Binding-site contacts:
Ligand atom O13 contacts residue 6J11 of chain 2.E at 0.5 Å (h-bond).
Ligand atom C07 contacts residue 6J11 of chain 2.E at 0.2 Å.
Ligand atom C04 contacts residue THR119 of chain 1.B at 3.6 Å.
Ligand atom O10 contacts residue LEU110 of chain 1.B at 3.2 Å.
Ligand atom N12 contacts residue SER117 of chain 1.B at 3.3 Å (h-bond).
Ligand atom N08 contacts residue SER117 of chain 2.B at 3.1 Å (h-bond).
Ligand atom N12 contacts residue 6J11 of chain 2.E at 0.3 Å (h-bond).
Ligand atom O11 contacts residue LEU110 of chain 1.B at 3.7 Å.
Ligand atom O13 contacts residue ALA108 of chain 1.B at 3.1 Å (h-bond).
Ligand atom N08 contacts residue 6J11 of chain 2.E at 0.3 Å (h-bond).
Ligand atom O09 contacts residue 6J11 of chain 2.E at 0.5 Å (h-bond).
Ligand atom O13 contacts residue SER117 of chain 1.B at 3.7 Å.
Ligand atom O10 contacts residue THR119 of chain 2.B at 2.5 Å (h-bond).
Ligand atom C06 contacts residue 6J11 of chain 2.E at 0.1 Å.
Ligand atom O10 contacts residue SER117 of chain 2.B at 2.9 Å (h-bond).
Ligand atom C06 contacts residue THR119 of chain 2.B at 3.6 Å.
Ligand atom C05 contacts residue 6J11 of chain 2.E at 0.1 Å.
Ligand atom O09 contacts residue SER117 of chain 2.B at 3.3 Å (h-bond).
Ligand atom O09 contacts residue ALA108 of chain 2.B at 3.3 Å (h-bond).
Ligand atom N08 contacts residue THR119 of chain 2.B at 2.7 Å (h-bond).
Ligand atom O09 contacts residue THR118 of chain 2.B at 3.4 Å.
Ligand atom C04 contacts residue 6J11 of chain 2.E at 0.1 Å.
Ligand atom O11 contacts residue 6J11 of chain 2.E at 0.1 Å (h-bond).
Ligand atom O14 contacts residue THR118 of chain 1.B at 3.5 Å (h-bond).
Ligand atom O11 contacts residue SER117 of chain 2.B at 3.2 Å (h-bond).
Ligand atom O13 contacts residue THR119 of chain 1.B at 2.9 Å (h-bond).
Ligand atom C02 contacts residue 6J11 of chain 2.E at 0.2 Å.
Ligand atom O11 contacts residue LEU110 of chain 2.B at 3.8 Å.
Ligand atom N12 contacts residue THR119 of chain 1.B at 2.7 Å (h-bond).
Ligand atom O13 contacts residue THR118 of chain 1.B at 3.5 Å.
Ligand atom O11 contacts residue SER117 of chain 1.B at 3.1 Å (h-bond).
Ligand atom O09 contacts residue THR119 of chain 2.B at 3.0 Å (h-bond).
Ligand atom O14 contacts residue LEU110 of chain 2.B at 3.5 Å.
Ligand atom C03 contacts residue 6J11 of chain 2.E at 0.2 Å.
Ligand atom O14 contacts residue THR119 of chain 1.B at 2.5 Å (h-bond).
Ligand atom O10 contacts residue 6J11 of chain 2.E at 0.3 Å (h-bond).
Ligand atom O14 contacts residue 6J11 of chain 2.E at 0.3 Å (h-bond).
Ligand atom C01 contacts residue 6J11 of chain 2.E at 0.3 Å.
Ligand atom O14 contacts residue SER117 of chain 1.B at 2.8 Å (h-bond).
Ligand atom O10 contacts residue THR118 of chain 2.B at 3.7 Å.

Sequence of chain 1.B:
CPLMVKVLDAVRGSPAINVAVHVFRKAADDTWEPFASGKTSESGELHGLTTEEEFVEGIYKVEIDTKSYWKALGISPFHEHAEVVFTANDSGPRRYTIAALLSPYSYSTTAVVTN

Sequence of chain 2.B:
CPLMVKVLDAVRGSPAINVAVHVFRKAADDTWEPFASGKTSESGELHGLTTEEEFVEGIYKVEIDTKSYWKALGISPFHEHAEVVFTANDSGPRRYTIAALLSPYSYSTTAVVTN

Sequence of chain 2.A:
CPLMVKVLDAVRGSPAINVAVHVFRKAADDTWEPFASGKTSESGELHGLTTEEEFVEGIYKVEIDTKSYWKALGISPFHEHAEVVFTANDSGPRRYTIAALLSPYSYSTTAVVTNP

A protein and the small-molecule ligand that binds it are described below.
Small molecule (SMILES): Cc1cc([N+](=O)[O-])c(O)c([N+](=O)[O-])c1

Sequence of chain 1.A:
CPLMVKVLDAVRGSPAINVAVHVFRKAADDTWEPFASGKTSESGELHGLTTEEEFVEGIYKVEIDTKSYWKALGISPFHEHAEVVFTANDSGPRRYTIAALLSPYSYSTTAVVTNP